Binding-site contacts:
Ligand atom O5 contacts residue ASN144 of chain 2.A at 2.3 Å (h-bond).
Ligand atom O4 contacts residue VAL178 of chain 2.A at 4.0 Å.
Ligand atom C3 contacts residue GLN121 of chain 2.A at 3.5 Å.
Ligand atom C5 contacts residue VAL178 of chain 2.A at 4.5 Å (hydrophobic).
Ligand atom O4 contacts residue GLY181 of chain 2.A at 2.8 Å (h-bond).
Ligand atom O7 contacts residue GLN121 of chain 2.A at 3.0 Å (h-bond).
Ligand atom C6 contacts residue LEU123 of chain 2.A at 4.2 Å (hydrophobic).
Ligand atom O4 contacts residue ASN180 of chain 2.A at 3.1 Å (h-bond).
Ligand atom C2 contacts residue GLN121 of chain 2.A at 4.0 Å.
Ligand atom C6 contacts residue TRP12 of chain 2.A at 3.6 Å (hydrophobic).
Ligand atom C8 contacts residue ASN144 of chain 2.A at 4.4 Å.
Ligand atom O7 contacts residue ASN144 of chain 2.A at 3.0 Å (h-bond).
Ligand atom C4 contacts residue VAL178 of chain 2.A at 3.6 Å (hydrophobic).
Ligand atom O5 contacts residue LEU123 of chain 2.A at 4.0 Å.
Ligand atom C3 contacts residue LEU123 of chain 2.A at 4.4 Å (hydrophobic).
Ligand atom C7 contacts residue ASN144 of chain 2.A at 3.2 Å.
Ligand atom C3 contacts residue ASN144 of chain 2.A at 3.8 Å.
Ligand atom C4 contacts residue GLY181 of chain 2.A at 4.1 Å.
Ligand atom O4 contacts residue CYS179 of chain 2.A at 3.9 Å.
Ligand atom C4 contacts residue ASN144 of chain 2.A at 4.2 Å.
Ligand atom O3 contacts residue VAL178 of chain 2.A at 3.7 Å.
Ligand atom C2 contacts residue ASN144 of chain 2.A at 2.4 Å.
Ligand atom C3 contacts residue VAL178 of chain 2.A at 3.9 Å (hydrophobic).
Ligand atom O3 contacts residue CYS179 of chain 2.A at 3.5 Å.
Ligand atom C3 contacts residue ASN180 of chain 2.A at 3.9 Å.
Ligand atom C4 contacts residue ASN180 of chain 2.A at 3.9 Å.
Ligand atom C6 contacts residue VAL178 of chain 2.A at 3.8 Å (hydrophobic).
Ligand atom O2 contacts residue GLN121 of chain 2.A at 3.4 Å (h-bond).
Ligand atom O6 contacts residue LEU123 of chain 2.A at 4.1 Å.
Ligand atom N2 contacts residue ASN144 of chain 2.A at 2.9 Å (h-bond).
Ligand atom C5 contacts residue ASN144 of chain 2.A at 3.7 Å.
Ligand atom O3 contacts residue ASN180 of chain 2.A at 2.8 Å (h-bond).
Ligand atom C7 contacts residue GLN121 of chain 2.A at 4.2 Å.
Ligand atom C3 contacts residue CYS122 of chain 2.A at 4.1 Å (hydrophobic).
Ligand atom C1 contacts residue ASN144 of chain 2.A at 1.4 Å.
Ligand atom O3 contacts residue GLN121 of chain 2.A at 2.6 Å (h-bond).
Ligand atom O3 contacts residue CYS122 of chain 2.A at 3.7 Å.
Ligand atom C6 contacts residue LEU123 of chain 2.A at 4.1 Å (hydrophobic).
Ligand atom C5 contacts residue LEU123 of chain 2.A at 4.0 Å (hydrophobic).
Ligand atom C4 contacts residue CYS179 of chain 2.A at 4.4 Å (hydrophobic).

Sequence of chain 2.A:
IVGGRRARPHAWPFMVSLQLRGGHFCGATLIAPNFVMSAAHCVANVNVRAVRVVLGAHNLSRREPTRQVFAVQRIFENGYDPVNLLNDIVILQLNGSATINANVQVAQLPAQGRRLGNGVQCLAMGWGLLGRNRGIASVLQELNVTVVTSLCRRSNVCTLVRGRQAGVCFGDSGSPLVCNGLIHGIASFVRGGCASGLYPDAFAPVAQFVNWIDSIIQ

This protein binds this small molecule.
Small molecule (SMILES): CC(=O)N[C@H]1[C@H](O[C@H]2[C@H](O)[C@@H](NC(C)=O)CO[C@@H]2CO[C@@H]2O[C@@H](C)[C@@H](O)[C@@H](O)[C@@H]2O)O[C@H](CO)[C@@H](O[C@@H]2O[C@H](CO)[C@@H](O)[C@H](O)[C@@H]2O)[C@@H]1O